A protein and the small-molecule ligand that binds it are described below.
Small molecule (SMILES): CC(=O)N[C@H]1[C@H](O[C@H]2[C@H](O)[C@@H](NC(C)=O)CO[C@@H]2CO)O[C@H](CO)[C@@H](O[C@@H]2O[C@H](CO)[C@@H](O)[C@H](O)[C@@H]2O)[C@@H]1O

Sequence of chain 1.A:
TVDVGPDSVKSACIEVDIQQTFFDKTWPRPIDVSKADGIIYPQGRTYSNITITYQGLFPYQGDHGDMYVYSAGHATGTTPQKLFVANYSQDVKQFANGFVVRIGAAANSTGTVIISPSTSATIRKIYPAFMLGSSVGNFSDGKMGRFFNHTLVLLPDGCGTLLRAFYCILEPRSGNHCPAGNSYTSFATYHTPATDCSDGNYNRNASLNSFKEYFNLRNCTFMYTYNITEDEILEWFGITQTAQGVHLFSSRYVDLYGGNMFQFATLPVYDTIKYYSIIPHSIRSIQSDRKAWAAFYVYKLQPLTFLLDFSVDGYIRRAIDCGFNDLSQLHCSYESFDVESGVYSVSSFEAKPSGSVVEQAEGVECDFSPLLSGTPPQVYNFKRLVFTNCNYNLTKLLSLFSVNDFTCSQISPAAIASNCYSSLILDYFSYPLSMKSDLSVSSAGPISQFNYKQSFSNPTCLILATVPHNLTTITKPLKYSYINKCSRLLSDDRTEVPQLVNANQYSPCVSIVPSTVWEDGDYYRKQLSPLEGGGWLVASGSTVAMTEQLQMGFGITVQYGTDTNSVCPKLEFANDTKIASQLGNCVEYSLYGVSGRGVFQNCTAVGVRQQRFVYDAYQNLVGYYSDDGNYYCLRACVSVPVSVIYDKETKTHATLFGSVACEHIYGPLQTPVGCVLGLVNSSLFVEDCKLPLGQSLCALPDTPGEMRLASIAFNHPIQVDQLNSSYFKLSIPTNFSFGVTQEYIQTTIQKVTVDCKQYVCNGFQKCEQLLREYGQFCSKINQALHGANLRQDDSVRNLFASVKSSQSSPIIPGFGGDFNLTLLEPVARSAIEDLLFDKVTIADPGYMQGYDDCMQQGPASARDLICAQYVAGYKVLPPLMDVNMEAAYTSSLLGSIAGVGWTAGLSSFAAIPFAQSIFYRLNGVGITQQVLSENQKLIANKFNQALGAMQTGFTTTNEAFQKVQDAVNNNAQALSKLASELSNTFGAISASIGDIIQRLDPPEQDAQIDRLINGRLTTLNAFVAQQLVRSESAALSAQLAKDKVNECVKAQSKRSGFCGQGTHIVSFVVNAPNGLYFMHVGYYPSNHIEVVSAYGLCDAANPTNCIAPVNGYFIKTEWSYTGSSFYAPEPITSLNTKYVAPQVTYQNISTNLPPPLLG

Binding-site contacts:
Ligand atom C2 contacts residue ASN884 of chain 1.A at 2.5 Å.
Ligand atom O6 contacts residue THR886 of chain 1.A at 4.2 Å.
Ligand atom C1 contacts residue ASN884 of chain 1.A at 1.4 Å.
Ligand atom O5 contacts residue THR886 of chain 1.A at 3.8 Å.
Ligand atom C5 contacts residue THR886 of chain 1.A at 3.7 Å.
Ligand atom O7 contacts residue ASN884 of chain 1.A at 3.7 Å.
Ligand atom N2 contacts residue ASN884 of chain 1.A at 2.9 Å (h-bond).
Ligand atom O5 contacts residue ASN884 of chain 1.A at 2.4 Å (h-bond).
Ligand atom C6 contacts residue THR886 of chain 1.A at 4.4 Å.
Ligand atom C4 contacts residue ASN884 of chain 1.A at 4.4 Å.
Ligand atom C8 contacts residue ASN884 of chain 1.A at 4.5 Å.
Ligand atom C3 contacts residue ASN884 of chain 1.A at 3.8 Å.
Ligand atom C1 contacts residue THR886 of chain 1.A at 3.8 Å.
Ligand atom C5 contacts residue ASN884 of chain 1.A at 3.7 Å.
Ligand atom C7 contacts residue ASN884 of chain 1.A at 3.5 Å.